Binding-site contacts:
Ligand atom O7 contacts residue ASN358 of chain 56.F at 3.3 Å (h-bond).
Ligand atom N2 contacts residue ASN358 of chain 56.F at 2.9 Å (h-bond).
Ligand atom C7 contacts residue ASN358 of chain 56.F at 3.4 Å.
Ligand atom O5 contacts residue ASN358 of chain 56.F at 2.4 Å (h-bond).
Ligand atom C3 contacts residue ASN358 of chain 56.F at 3.8 Å.
Ligand atom C5 contacts residue ASN358 of chain 56.F at 3.6 Å.
Ligand atom C1 contacts residue ASN358 of chain 56.F at 1.4 Å.
Ligand atom O7 contacts residue SER343 of chain 56.F at 4.3 Å.
Ligand atom C2 contacts residue ASN358 of chain 56.F at 2.5 Å.
Ligand atom C4 contacts residue ASN358 of chain 56.F at 4.2 Å.
Ligand atom O7 contacts residue SER345 of chain 56.F at 4.2 Å.

Sequence of chain 56.F:
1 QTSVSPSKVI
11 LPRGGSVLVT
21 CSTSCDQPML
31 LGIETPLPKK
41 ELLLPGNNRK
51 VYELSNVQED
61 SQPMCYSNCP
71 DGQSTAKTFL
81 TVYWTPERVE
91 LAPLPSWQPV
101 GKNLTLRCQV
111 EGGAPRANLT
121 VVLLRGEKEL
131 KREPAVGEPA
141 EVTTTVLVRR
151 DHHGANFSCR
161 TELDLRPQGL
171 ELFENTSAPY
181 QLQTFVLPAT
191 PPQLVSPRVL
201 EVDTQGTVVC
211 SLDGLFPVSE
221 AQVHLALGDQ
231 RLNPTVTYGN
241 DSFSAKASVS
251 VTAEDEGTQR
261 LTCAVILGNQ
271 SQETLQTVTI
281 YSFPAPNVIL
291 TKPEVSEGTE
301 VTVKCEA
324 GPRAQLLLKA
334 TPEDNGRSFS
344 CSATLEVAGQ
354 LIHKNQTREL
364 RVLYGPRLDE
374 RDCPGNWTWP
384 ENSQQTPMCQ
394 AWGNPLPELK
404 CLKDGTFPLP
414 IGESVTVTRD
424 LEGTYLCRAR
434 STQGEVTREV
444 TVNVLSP

This small molecule binds to this protein.
Small molecule (SMILES): CC(=O)N[C@@H]1[C@@H](O)[C@H](O)[C@@H](CO)O[C@H]1O